This small molecule binds to this protein.
Small molecule (SMILES): Nc1ncnc2c1ncn2[C@@H]1O[C@H](CO[P](=O)(O)O[P](=O)(O)CP(=O)(O)O)[C@@H](O)[C@H]1O

Binding-site contacts:
Ligand atom O2' contacts residue LYS198 of chain 1.F at 3.8 Å.
Ligand atom O1B contacts residue GLU331 of chain 1.F at 2.7 Å (salt-bridge).
Ligand atom N6 contacts residue GLN183 of chain 1.F at 3.2 Å (h-bond).
Ligand atom PG contacts residue ASN333 of chain 1.F at 3.6 Å.
Ligand atom N6 contacts residue ILE148 of chain 1.F at 3.7 Å.
Ligand atom O1G contacts residue ASN333 of chain 1.F at 3.8 Å.
Ligand atom O2' contacts residue THR241 of chain 1.F at 3.2 Å (h-bond).
Ligand atom N7 contacts residue ILE148 of chain 1.F at 3.6 Å.
Ligand atom O1A contacts residue GLU331 of chain 1.F at 2.8 Å (salt-bridge).
Ligand atom C4' contacts residue ASN242 of chain 1.F at 3.2 Å.
Ligand atom C8 contacts residue ILE148 of chain 1.F at 3.6 Å (hydrophobic).
Ligand atom N1 contacts residue LEU186 of chain 1.F at 3.3 Å (h-bond).
Ligand atom O2A contacts residue LYS74 of chain 1.F at 3.4 Å.
Ligand atom O3G contacts residue ASN333 of chain 1.F at 3.5 Å (h-bond).
Ligand atom N3 contacts residue TYR185 of chain 1.F at 3.7 Å.
Ligand atom PB contacts residue LYS74 of chain 1.F at 3.8 Å.
Ligand atom O3G contacts residue ASP318 of chain 1.F at 2.9 Å (salt-bridge).
Ligand atom O3G contacts residue ARG222 of chain 1.F at 3.8 Å.
Ligand atom C5' contacts residue ASN242 of chain 1.F at 3.2 Å.
Ligand atom O3G contacts residue GLU331 of chain 1.F at 2.9 Å (salt-bridge).
Ligand atom O2G contacts residue ASN333 of chain 1.F at 2.5 Å (h-bond).
Ligand atom N6 contacts residue TYR185 of chain 1.F at 3.8 Å.
Ligand atom PB contacts residue GLU331 of chain 1.F at 3.7 Å.
Ligand atom N1 contacts residue TYR185 of chain 1.F at 3.7 Å.
Ligand atom O3' contacts residue THR241 of chain 1.F at 2.2 Å (h-bond).
Ligand atom O2G contacts residue GLU331 of chain 1.F at 2.4 Å (salt-bridge).
Ligand atom C2 contacts residue LYS198 of chain 1.F at 3.3 Å.
Ligand atom O4' contacts residue LEU240 of chain 1.F at 3.4 Å.
Ligand atom O1B contacts residue LYS74 of chain 1.F at 2.8 Å (salt-bridge).
Ligand atom N3 contacts residue LYS198 of chain 1.F at 3.1 Å (salt-bridge).
Ligand atom N6 contacts residue LYS184 of chain 1.F at 2.9 Å (salt-bridge).
Ligand atom PG contacts residue GLU331 of chain 1.F at 3.1 Å.
Ligand atom C3' contacts residue THR241 of chain 1.F at 3.6 Å.
Ligand atom C3B contacts residue GLU331 of chain 1.F at 3.8 Å.
Ligand atom O3G contacts residue ARG202 of chain 1.F at 3.5 Å (salt-bridge).
Ligand atom O3' contacts residue ASP200 of chain 1.F at 3.0 Å (salt-bridge).
Ligand atom N7 contacts residue GLN183 of chain 1.F at 3.7 Å.
Ligand atom C2 contacts residue TYR185 of chain 1.F at 3.5 Å (hydrophobic).
Ligand atom O2' contacts residue HIS239 of chain 1.F at 3.8 Å.
Ligand atom PA contacts residue GLU331 of chain 1.F at 3.8 Å.

Sequence of chain 1.F:
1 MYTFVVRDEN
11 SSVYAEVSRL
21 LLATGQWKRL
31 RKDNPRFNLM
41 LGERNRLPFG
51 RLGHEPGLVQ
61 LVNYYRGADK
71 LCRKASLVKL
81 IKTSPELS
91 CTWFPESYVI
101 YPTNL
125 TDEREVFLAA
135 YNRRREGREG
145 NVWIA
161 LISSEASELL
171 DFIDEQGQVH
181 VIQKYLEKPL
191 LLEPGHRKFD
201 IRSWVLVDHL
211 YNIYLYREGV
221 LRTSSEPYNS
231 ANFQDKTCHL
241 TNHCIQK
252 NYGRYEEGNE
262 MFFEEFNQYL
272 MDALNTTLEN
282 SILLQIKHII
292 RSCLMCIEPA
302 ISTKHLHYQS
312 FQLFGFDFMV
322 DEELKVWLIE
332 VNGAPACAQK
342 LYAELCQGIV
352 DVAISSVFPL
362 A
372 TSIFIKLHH